Binding-site contacts:
Ligand atom C1 contacts residue THR156 of chain 3.G at 3.6 Å.
Ligand atom C6 contacts residue MET151 of chain 3.G at 4.5 Å (hydrophobic).
Ligand atom C8 contacts residue THR156 of chain 3.G at 4.0 Å.
Ligand atom C2 contacts residue ASN154 of chain 3.G at 3.5 Å.
Ligand atom O6 contacts residue MET151 of chain 3.G at 3.4 Å.
Ligand atom C7 contacts residue ASN154 of chain 3.G at 3.3 Å.
Ligand atom O5 contacts residue ASN154 of chain 3.G at 4.0 Å.
Ligand atom C2 contacts residue THR156 of chain 3.G at 4.2 Å.
Ligand atom O7 contacts residue ASN154 of chain 3.G at 2.6 Å (h-bond).
Ligand atom C8 contacts residue ASN154 of chain 3.G at 3.6 Å.
Ligand atom C7 contacts residue THR156 of chain 3.G at 3.9 Å.
Ligand atom C1 contacts residue ASN154 of chain 3.G at 3.4 Å.
Ligand atom N2 contacts residue ASN154 of chain 3.G at 3.8 Å.
Ligand atom N2 contacts residue THR156 of chain 3.G at 3.6 Å (h-bond).

Sequence of chain 3.G:
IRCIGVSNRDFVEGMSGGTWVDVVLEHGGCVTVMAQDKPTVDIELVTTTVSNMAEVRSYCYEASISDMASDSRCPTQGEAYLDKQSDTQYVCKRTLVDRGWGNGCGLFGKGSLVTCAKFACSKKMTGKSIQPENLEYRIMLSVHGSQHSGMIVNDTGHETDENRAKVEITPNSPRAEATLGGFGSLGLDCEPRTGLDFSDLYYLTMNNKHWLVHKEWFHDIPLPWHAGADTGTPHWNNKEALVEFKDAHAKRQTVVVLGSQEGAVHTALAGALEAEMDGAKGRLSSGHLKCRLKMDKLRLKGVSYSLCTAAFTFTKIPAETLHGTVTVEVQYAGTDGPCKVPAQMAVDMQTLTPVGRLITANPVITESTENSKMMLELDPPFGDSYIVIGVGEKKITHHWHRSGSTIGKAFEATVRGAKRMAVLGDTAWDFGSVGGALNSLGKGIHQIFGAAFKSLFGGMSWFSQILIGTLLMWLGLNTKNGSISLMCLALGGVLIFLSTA

This protein binds this small molecule.
Small molecule (SMILES): CC(=O)N[C@H]1[C@H](O[C@H]2[C@H](O)[C@@H](NC(C)=O)CO[C@@H]2CO)O[C@H](CO)[C@@H](O)[C@@H]1O